Binding-site contacts:
Ligand atom C2 contacts residue GLN355 of chain 1.A at 4.4 Å.
Ligand atom O7 contacts residue ASN378 of chain 1.A at 3.2 Å (h-bond).
Ligand atom C4 contacts residue ASN378 of chain 1.A at 4.4 Å.
Ligand atom O6 contacts residue SER380 of chain 1.A at 4.1 Å.
Ligand atom N2 contacts residue ASN378 of chain 1.A at 3.0 Å (h-bond).
Ligand atom O5 contacts residue GLN355 of chain 1.A at 4.3 Å.
Ligand atom C8 contacts residue NAG1 of chain 1.OA at 3.5 Å.
Ligand atom C3 contacts residue GLN355 of chain 1.A at 3.7 Å.
Ligand atom C1 contacts residue ASN378 of chain 1.A at 1.5 Å.
Ligand atom C4 contacts residue GLN355 of chain 1.A at 4.2 Å.
Ligand atom O3 contacts residue GLN355 of chain 1.A at 3.9 Å.
Ligand atom C5 contacts residue GLN355 of chain 1.A at 4.1 Å.
Ligand atom O5 contacts residue SER380 of chain 1.A at 3.9 Å.
Ligand atom O4 contacts residue GLN355 of chain 1.A at 3.4 Å (h-bond).
Ligand atom C2 contacts residue ASN378 of chain 1.A at 2.6 Å.
Ligand atom C7 contacts residue ASN378 of chain 1.A at 3.3 Å.
Ligand atom O7 contacts residue GLN355 of chain 1.A at 4.3 Å.
Ligand atom C5 contacts residue ASN378 of chain 1.A at 3.8 Å.
Ligand atom C5 contacts residue SER380 of chain 1.A at 4.1 Å.
Ligand atom O5 contacts residue ASN378 of chain 1.A at 2.5 Å (h-bond).
Ligand atom C7 contacts residue NAG1 of chain 1.OA at 4.0 Å.
Ligand atom O7 contacts residue NAG1 of chain 1.OA at 3.8 Å.
Ligand atom C3 contacts residue ASN378 of chain 1.A at 3.9 Å.
Ligand atom O6 contacts residue NAG1 of chain 1.OA at 4.2 Å.
Ligand atom C1 contacts residue GLN355 of chain 1.A at 4.2 Å.
Ligand atom C8 contacts residue ASN378 of chain 1.A at 4.3 Å.
Ligand atom C1 contacts residue SER380 of chain 1.A at 3.8 Å.
Ligand atom C8 contacts residue THR364 of chain 1.A at 3.3 Å.
Ligand atom C8 contacts residue THR365 of chain 1.A at 3.7 Å.

Sequence of chain 1.A:
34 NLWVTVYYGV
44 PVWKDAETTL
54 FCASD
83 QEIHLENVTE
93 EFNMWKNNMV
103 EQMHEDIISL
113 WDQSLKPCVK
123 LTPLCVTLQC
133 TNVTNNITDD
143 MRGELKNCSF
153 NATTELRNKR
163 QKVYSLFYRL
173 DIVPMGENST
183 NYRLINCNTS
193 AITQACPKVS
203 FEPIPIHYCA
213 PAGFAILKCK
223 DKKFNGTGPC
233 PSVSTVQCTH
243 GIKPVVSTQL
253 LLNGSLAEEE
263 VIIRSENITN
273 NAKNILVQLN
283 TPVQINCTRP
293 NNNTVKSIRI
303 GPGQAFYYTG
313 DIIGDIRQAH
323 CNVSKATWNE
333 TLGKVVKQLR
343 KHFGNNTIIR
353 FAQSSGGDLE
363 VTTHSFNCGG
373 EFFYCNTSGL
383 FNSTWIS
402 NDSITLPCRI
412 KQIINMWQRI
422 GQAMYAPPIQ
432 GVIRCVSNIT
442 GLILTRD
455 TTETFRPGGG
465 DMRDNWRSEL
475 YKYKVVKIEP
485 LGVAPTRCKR

A small-molecule ligand and the protein it binds are described below.
Small molecule (SMILES): CC(=O)N[C@H]1[C@H](O[C@H]2[C@H](O)[C@@H](NC(C)=O)CO[C@@H]2CO)O[C@H](CO)[C@@H](O)[C@@H]1O